Sequence of chain 1.A:
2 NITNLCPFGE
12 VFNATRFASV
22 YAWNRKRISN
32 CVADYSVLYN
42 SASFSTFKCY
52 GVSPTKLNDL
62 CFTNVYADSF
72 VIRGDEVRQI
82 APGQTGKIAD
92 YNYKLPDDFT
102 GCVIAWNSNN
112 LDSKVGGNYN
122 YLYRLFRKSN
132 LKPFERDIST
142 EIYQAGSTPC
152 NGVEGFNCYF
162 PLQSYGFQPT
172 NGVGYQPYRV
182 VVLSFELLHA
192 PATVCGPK

Binding-site contacts:
Ligand atom O7 contacts residue ASN14 of chain 1.A at 3.9 Å.
Ligand atom C5 contacts residue ASN14 of chain 1.A at 3.6 Å.
Ligand atom C7 contacts residue ASN14 of chain 1.A at 3.7 Å.
Ligand atom N2 contacts residue VAL38 of chain 1.A at 4.4 Å.
Ligand atom C8 contacts residue VAL38 of chain 1.A at 3.9 Å (hydrophobic).
Ligand atom C8 contacts residue GLY10 of chain 1.A at 3.9 Å.
Ligand atom C3 contacts residue ASN14 of chain 1.A at 3.9 Å.
Ligand atom C8 contacts residue LEU39 of chain 1.A at 4.1 Å (hydrophobic).
Ligand atom C8 contacts residue PHE13 of chain 1.A at 3.9 Å (hydrophobic).
Ligand atom C7 contacts residue GLY10 of chain 1.A at 4.0 Å.
Ligand atom O3 contacts residue VAL38 of chain 1.A at 3.5 Å.
Ligand atom C7 contacts residue VAL38 of chain 1.A at 4.0 Å (hydrophobic).
Ligand atom C8 contacts residue PHE9 of chain 1.A at 3.9 Å (hydrophobic).
Ligand atom O6 contacts residue ASN14 of chain 1.A at 4.4 Å.
Ligand atom N2 contacts residue ASN14 of chain 1.A at 3.1 Å (h-bond).
Ligand atom C4 contacts residue ASN14 of chain 1.A at 4.2 Å.
Ligand atom N2 contacts residue PHE13 of chain 1.A at 4.4 Å.
Ligand atom C7 contacts residue PHE13 of chain 1.A at 4.5 Å (hydrophobic).
Ligand atom C2 contacts residue ASN14 of chain 1.A at 2.5 Å.
Ligand atom O7 contacts residue VAL38 of chain 1.A at 3.9 Å.
Ligand atom C1 contacts residue ASN14 of chain 1.A at 1.4 Å.
Ligand atom O5 contacts residue ASN14 of chain 1.A at 2.3 Å (h-bond).
Ligand atom O7 contacts residue GLY10 of chain 1.A at 3.5 Å.

The protein below binds the small molecule below.
Small molecule (SMILES): CC(=O)N[C@@H]1[C@@H](O)[C@H](O)[C@@H](CO)O[C@H]1O